Sequence of chain 1.A:
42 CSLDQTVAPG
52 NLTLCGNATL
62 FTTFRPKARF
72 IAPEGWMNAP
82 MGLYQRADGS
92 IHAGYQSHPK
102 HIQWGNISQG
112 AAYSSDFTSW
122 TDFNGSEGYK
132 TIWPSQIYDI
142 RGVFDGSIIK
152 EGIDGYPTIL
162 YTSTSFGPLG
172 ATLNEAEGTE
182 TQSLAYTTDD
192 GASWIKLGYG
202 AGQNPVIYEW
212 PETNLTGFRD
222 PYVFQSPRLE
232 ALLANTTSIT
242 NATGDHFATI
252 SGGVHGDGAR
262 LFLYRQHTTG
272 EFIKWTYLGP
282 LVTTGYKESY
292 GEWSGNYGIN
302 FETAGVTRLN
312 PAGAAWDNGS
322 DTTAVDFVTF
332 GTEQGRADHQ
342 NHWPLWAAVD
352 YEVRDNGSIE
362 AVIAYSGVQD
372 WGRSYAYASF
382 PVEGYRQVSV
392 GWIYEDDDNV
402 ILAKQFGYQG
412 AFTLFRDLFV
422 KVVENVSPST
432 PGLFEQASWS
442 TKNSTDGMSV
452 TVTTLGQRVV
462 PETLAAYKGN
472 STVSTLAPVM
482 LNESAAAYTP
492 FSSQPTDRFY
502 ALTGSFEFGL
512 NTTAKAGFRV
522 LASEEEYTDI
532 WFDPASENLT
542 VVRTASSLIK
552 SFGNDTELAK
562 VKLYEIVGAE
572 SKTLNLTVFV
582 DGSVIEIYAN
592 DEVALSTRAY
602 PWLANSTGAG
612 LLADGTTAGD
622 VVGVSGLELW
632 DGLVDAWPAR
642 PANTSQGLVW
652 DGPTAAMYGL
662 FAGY

The small molecule below binds the protein below.
Small molecule (SMILES): OC[C@H]1O[C@H](O)[C@H](O)[C@@H](O)[C@@H]1O

Binding-site contacts:
Ligand atom C3 contacts residue TRP317 of chain 1.A at 3.9 Å (hydrophobic).
Ligand atom C1 contacts residue GLN226 of chain 1.A at 4.2 Å.
Ligand atom O2 contacts residue GLN226 of chain 1.A at 2.9 Å (h-bond).
Ligand atom O5 contacts residue LYS151 of chain 1.A at 3.7 Å.
Ligand atom O5 contacts residue PRO382 of chain 1.A at 3.6 Å.
Ligand atom C5 contacts residue EDO1 of chain 1.Q at 4.2 Å.
Ligand atom O4 contacts residue TRP317 of chain 1.A at 3.7 Å.
Ligand atom C6 contacts residue EDO1 of chain 1.Q at 3.5 Å.
Ligand atom C2 contacts residue GLN226 of chain 1.A at 3.3 Å.
Ligand atom C3 contacts residue GLN226 of chain 1.A at 4.4 Å.
Ligand atom O1 contacts residue PRO382 of chain 1.A at 3.9 Å.
Ligand atom O2 contacts residue TRP317 of chain 1.A at 3.8 Å.
Ligand atom O3 contacts residue GLN226 of chain 1.A at 4.2 Å.
Ligand atom O3 contacts residue TRP317 of chain 1.A at 4.0 Å.
Ligand atom O1 contacts residue GLN226 of chain 1.A at 4.3 Å.
Ligand atom O6 contacts residue VAL383 of chain 1.A at 3.4 Å (h-bond).
Ligand atom C6 contacts residue LYS151 of chain 1.A at 4.5 Å.
Ligand atom C1 contacts residue PRO382 of chain 1.A at 4.4 Å (hydrophobic).
Ligand atom C5 contacts residue TRP317 of chain 1.A at 4.3 Å (hydrophobic).
Ligand atom O4 contacts residue EDO1 of chain 1.Q at 3.6 Å.
Ligand atom O6 contacts residue PRO382 of chain 1.A at 4.3 Å.
Ligand atom C2 contacts residue TRP317 of chain 1.A at 4.5 Å (hydrophobic).
Ligand atom O6 contacts residue EDO1 of chain 1.Q at 2.6 Å (h-bond).
Ligand atom O6 contacts residue GLU384 of chain 1.A at 3.5 Å (salt-bridge).
Ligand atom O1 contacts residue LYS151 of chain 1.A at 3.3 Å.
Ligand atom C5 contacts residue PRO382 of chain 1.A at 4.0 Å (hydrophobic).
Ligand atom C1 contacts residue LYS151 of chain 1.A at 4.1 Å.
Ligand atom C4 contacts residue TRP317 of chain 1.A at 4.4 Å (hydrophobic).